This small molecule binds to this protein.
Small molecule (SMILES): O=C(O)c1ccc(-c2oc3c(Br)cc(Br)cc3c(=O)c2O)cc1

Sequence of chain 1.A:
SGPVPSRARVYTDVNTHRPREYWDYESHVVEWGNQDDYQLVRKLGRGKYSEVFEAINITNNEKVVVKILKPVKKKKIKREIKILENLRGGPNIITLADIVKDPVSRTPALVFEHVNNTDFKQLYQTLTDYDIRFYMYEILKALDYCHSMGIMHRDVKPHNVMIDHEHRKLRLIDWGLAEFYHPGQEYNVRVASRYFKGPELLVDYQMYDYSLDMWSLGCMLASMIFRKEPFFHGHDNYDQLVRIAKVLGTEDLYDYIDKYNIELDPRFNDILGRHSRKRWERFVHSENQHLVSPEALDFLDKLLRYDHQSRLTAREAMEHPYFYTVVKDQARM

Binding-site contacts:
Ligand atom OAM contacts residue MET163 of chain 1.A at 3.6 Å.
Ligand atom CAP contacts residue ILE174 of chain 1.A at 3.8 Å (hydrophobic).
Ligand atom CAV contacts residue VAL66 of chain 1.A at 3.9 Å (hydrophobic).
Ligand atom OAB contacts residue GLU114 of chain 1.A at 3.2 Å (salt-bridge).
Ligand atom CAQ contacts residue LEU45 of chain 1.A at 3.7 Å (hydrophobic).
Ligand atom CAN contacts residue LYS68 of chain 1.A at 3.5 Å.
Ligand atom CAU contacts residue VAL116 of chain 1.A at 3.8 Å (hydrophobic).
Ligand atom OAA contacts residue ASP175 of chain 1.A at 3.3 Å.
Ligand atom BRE contacts residue ASN118 of chain 1.A at 3.9 Å.
Ligand atom OAB contacts residue VAL66 of chain 1.A at 3.6 Å.
Ligand atom CAO contacts residue LEU45 of chain 1.A at 3.8 Å (hydrophobic).
Ligand atom CAO contacts residue VAL116 of chain 1.A at 3.8 Å (hydrophobic).
Ligand atom OAD contacts residue GLU114 of chain 1.A at 2.7 Å (salt-bridge).
Ligand atom CAI contacts residue ILE174 of chain 1.A at 3.7 Å (hydrophobic).
Ligand atom CAQ contacts residue MET163 of chain 1.A at 3.8 Å (hydrophobic).
Ligand atom CAG contacts residue ILE174 of chain 1.A at 3.5 Å (hydrophobic).
Ligand atom OAC contacts residue LYS68 of chain 1.A at 3.5 Å (salt-bridge).
Ligand atom CAL contacts residue VAL116 of chain 1.A at 3.1 Å (hydrophobic).
Ligand atom OAD contacts residue PHE113 of chain 1.A at 3.9 Å.
Ligand atom OAC contacts residue PHE113 of chain 1.A at 3.2 Å.
Ligand atom CAK contacts residue LEU45 of chain 1.A at 3.6 Å (hydrophobic).
Ligand atom OAD contacts residue ILE95 of chain 1.A at 3.5 Å.
Ligand atom OAA contacts residue LYS68 of chain 1.A at 2.8 Å (salt-bridge).
Ligand atom CAT contacts residue VAL66 of chain 1.A at 3.9 Å (hydrophobic).
Ligand atom CAR contacts residue ILE174 of chain 1.A at 3.9 Å (hydrophobic).
Ligand atom OAB contacts residue HIS115 of chain 1.A at 3.1 Å.
Ligand atom CAN contacts residue ASP175 of chain 1.A at 3.2 Å.
Ligand atom CAI contacts residue ILE95 of chain 1.A at 3.8 Å (hydrophobic).
Ligand atom CAS contacts residue VAL66 of chain 1.A at 3.7 Å (hydrophobic).
Ligand atom CAJ contacts residue ILE174 of chain 1.A at 3.6 Å (hydrophobic).
Ligand atom CAV contacts residue VAL116 of chain 1.A at 3.9 Å (hydrophobic).
Ligand atom CAS contacts residue GLU114 of chain 1.A at 3.7 Å.
Ligand atom CAG contacts residue PHE113 of chain 1.A at 3.7 Å (hydrophobic).
Ligand atom OAB contacts residue VAL116 of chain 1.A at 2.5 Å (h-bond).
Ligand atom CAO contacts residue ASN118 of chain 1.A at 3.9 Å.
Ligand atom CAU contacts residue VAL66 of chain 1.A at 3.5 Å (hydrophobic).
Ligand atom CAH contacts residue ILE174 of chain 1.A at 3.7 Å (hydrophobic).
Ligand atom OAC contacts residue ASP175 of chain 1.A at 3.0 Å (salt-bridge).
Ligand atom CAU contacts residue GLU114 of chain 1.A at 3.9 Å.
Ligand atom CAW contacts residue MET163 of chain 1.A at 3.6 Å (hydrophobic).